Binding-site contacts:
Ligand atom N6 contacts residue LEU239 of chain 1.A at 3.6 Å.
Ligand atom C2 contacts residue PHE189 of chain 1.A at 3.7 Å (hydrophobic).
Ligand atom N9 contacts residue LEU239 of chain 1.A at 4.2 Å.
Ligand atom N3 contacts residue LEU190 of chain 1.A at 3.6 Å.
Ligand atom C2 contacts residue ILE119 of chain 1.A at 3.8 Å (hydrophobic).
Ligand atom N3 contacts residue ILE119 of chain 1.A at 3.5 Å.
Ligand atom N6 contacts residue LEU190 of chain 1.A at 4.3 Å.
Ligand atom N7 contacts residue VAL127 of chain 1.A at 3.9 Å.
Ligand atom C6 contacts residue GLU188 of chain 1.A at 4.1 Å.
Ligand atom N9 contacts residue VAL127 of chain 1.A at 4.5 Å.
Ligand atom N6 contacts residue MET187 of chain 1.A at 4.1 Å.
Ligand atom C8 contacts residue VAL127 of chain 1.A at 4.2 Å (hydrophobic).
Ligand atom C4 contacts residue ILE119 of chain 1.A at 3.9 Å (hydrophobic).
Ligand atom C6 contacts residue LEU190 of chain 1.A at 4.0 Å (hydrophobic).
Ligand atom C8 contacts residue LEU239 of chain 1.A at 4.2 Å (hydrophobic).
Ligand atom C6 contacts residue LEU239 of chain 1.A at 3.4 Å (hydrophobic).
Ligand atom N1 contacts residue ALA140 of chain 1.A at 4.1 Å.
Ligand atom N1 contacts residue GLU188 of chain 1.A at 4.1 Å.
Ligand atom N6 contacts residue ALA140 of chain 1.A at 3.7 Å.
Ligand atom N7 contacts residue LEU239 of chain 1.A at 3.5 Å.
Ligand atom N6 contacts residue GLU188 of chain 1.A at 3.1 Å (salt-bridge).
Ligand atom C5 contacts residue VAL127 of chain 1.A at 4.0 Å (hydrophobic).
Ligand atom N1 contacts residue LEU190 of chain 1.A at 3.0 Å (h-bond).
Ligand atom C5 contacts residue LEU239 of chain 1.A at 3.3 Å (hydrophobic).
Ligand atom C4 contacts residue LEU239 of chain 1.A at 4.0 Å (hydrophobic).
Ligand atom N9 contacts residue ILE119 of chain 1.A at 4.4 Å.
Ligand atom C4 contacts residue VAL127 of chain 1.A at 4.4 Å (hydrophobic).
Ligand atom N1 contacts residue PHE189 of chain 1.A at 3.7 Å.
Ligand atom C2 contacts residue LEU190 of chain 1.A at 3.0 Å (hydrophobic).
Ligand atom C6 contacts residue ALA140 of chain 1.A at 4.0 Å (hydrophobic).
Ligand atom N1 contacts residue LEU239 of chain 1.A at 4.1 Å.

Sequence of chain 1.A:
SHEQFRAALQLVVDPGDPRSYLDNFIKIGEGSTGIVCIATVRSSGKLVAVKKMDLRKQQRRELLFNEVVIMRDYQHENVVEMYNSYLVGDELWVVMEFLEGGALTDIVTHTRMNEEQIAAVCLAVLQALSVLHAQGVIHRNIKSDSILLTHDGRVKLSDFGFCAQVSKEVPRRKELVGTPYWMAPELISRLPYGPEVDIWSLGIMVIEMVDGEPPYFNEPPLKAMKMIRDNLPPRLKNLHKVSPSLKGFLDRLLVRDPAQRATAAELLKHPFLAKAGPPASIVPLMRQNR

This protein binds this small molecule.
Small molecule (SMILES): Nc1ncnc2c1ncn2[C@@H]1O[C@H](CO[P](=O)(O)O[P](=O)(O)NP(=O)(O)O)[C@@H](O)[C@H]1O